The small molecule below binds the protein below.
Small molecule (SMILES): Cc1cc(O)cc(O)c1/C=N/NC(=O)[C@@H](N)c1ccccc1

Binding-site contacts:
Ligand atom O1 contacts residue ASP185 of chain 1.A at 3.3 Å.
Ligand atom C11 contacts residue LEU174 of chain 1.A at 3.8 Å (hydrophobic).
Ligand atom C9 contacts residue ARG57 of chain 1.A at 3.6 Å.
Ligand atom C13 contacts residue LEU174 of chain 1.A at 3.5 Å (hydrophobic).
Ligand atom C14 contacts residue GLU122 of chain 1.A at 3.9 Å.
Ligand atom C10 contacts residue VAL58 of chain 1.A at 3.9 Å (hydrophobic).
Ligand atom C13 contacts residue ALA71 of chain 1.A at 3.8 Å (hydrophobic).
Ligand atom N1 contacts residue ASP185 of chain 1.A at 2.6 Å (salt-bridge).
Ligand atom O1 contacts residue LYS73 of chain 1.A at 3.7 Å.
Ligand atom C5 contacts residue LEU174 of chain 1.A at 3.9 Å (hydrophobic).
Ligand atom C16 contacts residue THR184 of chain 1.A at 3.6 Å.
Ligand atom C15 contacts residue ALA71 of chain 1.A at 3.6 Å (hydrophobic).
Ligand atom O2 contacts residue TYR123 of chain 1.A at 3.5 Å.
Ligand atom C10 contacts residue GLY53 of chain 1.A at 3.8 Å.
Ligand atom C12 contacts residue LEU50 of chain 1.A at 3.7 Å (hydrophobic).
Ligand atom C14 contacts residue LEU174 of chain 1.A at 3.4 Å (hydrophobic).
Ligand atom O2 contacts residue ALA71 of chain 1.A at 3.2 Å.
Ligand atom O2 contacts residue VAL124 of chain 1.A at 3.1 Å (h-bond).
Ligand atom C14 contacts residue ALA71 of chain 1.A at 3.3 Å (hydrophobic).
Ligand atom C10 contacts residue THR52 of chain 1.A at 3.6 Å.
Ligand atom C2 contacts residue ASP185 of chain 1.A at 3.7 Å.
Ligand atom C6 contacts residue ASP185 of chain 1.A at 3.5 Å.
Ligand atom C9 contacts residue THR52 of chain 1.A at 3.8 Å.
Ligand atom O2 contacts residue GLU122 of chain 1.A at 2.7 Å (salt-bridge).
Ligand atom N3 contacts residue THR184 of chain 1.A at 3.6 Å.
Ligand atom C15 contacts residue LEU174 of chain 1.A at 3.5 Å (hydrophobic).
Ligand atom C6 contacts residue LYS73 of chain 1.A at 3.7 Å.
Ligand atom N2 contacts residue VAL58 of chain 1.A at 3.6 Å.
Ligand atom C16 contacts residue LEU174 of chain 1.A at 3.7 Å (hydrophobic).
Ligand atom C9 contacts residue GLY56 of chain 1.A at 3.6 Å.
Ligand atom C12 contacts residue PHE328 of chain 1.A at 3.4 Å (hydrophobic).
Ligand atom O3 contacts residue MET121 of chain 1.A at 3.9 Å.
Ligand atom C8 contacts residue GLY56 of chain 1.A at 3.9 Å.
Ligand atom N1 contacts residue ASN172 of chain 1.A at 3.2 Å (h-bond).
Ligand atom C9 contacts residue GLY53 of chain 1.A at 3.5 Å.
Ligand atom O3 contacts residue THR184 of chain 1.A at 2.6 Å (h-bond).
Ligand atom C5 contacts residue VAL58 of chain 1.A at 3.8 Å (hydrophobic).
Ligand atom C7 contacts residue LYS73 of chain 1.A at 3.8 Å.
Ligand atom C4 contacts residue VAL58 of chain 1.A at 3.7 Å (hydrophobic).
Ligand atom N3 contacts residue VAL58 of chain 1.A at 3.7 Å.

Sequence of chain 1.A:
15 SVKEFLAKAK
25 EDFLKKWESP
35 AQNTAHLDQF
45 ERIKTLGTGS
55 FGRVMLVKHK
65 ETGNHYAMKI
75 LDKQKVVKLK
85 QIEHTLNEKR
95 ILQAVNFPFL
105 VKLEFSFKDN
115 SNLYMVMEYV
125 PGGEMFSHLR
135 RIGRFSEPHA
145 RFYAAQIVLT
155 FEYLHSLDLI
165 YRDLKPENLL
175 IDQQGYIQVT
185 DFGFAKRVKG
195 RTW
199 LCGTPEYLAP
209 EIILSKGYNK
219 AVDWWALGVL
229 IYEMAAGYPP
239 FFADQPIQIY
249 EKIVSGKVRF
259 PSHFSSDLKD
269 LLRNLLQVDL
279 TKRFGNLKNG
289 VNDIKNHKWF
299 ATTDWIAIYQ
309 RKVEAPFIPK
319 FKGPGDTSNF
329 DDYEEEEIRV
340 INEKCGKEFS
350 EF